Binding-site contacts:
Ligand atom O23 contacts residue THR143 of chain 1.A at 3.2 Å (h-bond).
Ligand atom C5 contacts residue THR143 of chain 1.A at 3.4 Å.
Ligand atom O3 contacts residue LEU192 of chain 1.A at 3.5 Å.
Ligand atom C25 contacts residue GLU193 of chain 1.A at 3.4 Å.
Ligand atom N10 contacts residue TYR61 of chain 1.A at 3.5 Å (h-bond).
Ligand atom O27 contacts residue TYR61 of chain 1.A at 3.5 Å.
Ligand atom N4 contacts residue THR143 of chain 1.A at 2.9 Å (h-bond).
Ligand atom N29 contacts residue THR91 of chain 1.A at 2.9 Å (h-bond).
Ligand atom O28 contacts residue SER142 of chain 1.A at 2.8 Å (h-bond).
Ligand atom C14 contacts residue TYR16 of chain 1.A at 3.2 Å (hydrophobic).
Ligand atom C11 contacts residue TYR220 of chain 1.A at 3.4 Å (hydrophobic).
Ligand atom N29 contacts residue GLU193 of chain 1.A at 2.8 Å (salt-bridge).
Ligand atom C26 contacts residue ARG96 of chain 1.A at 3.5 Å.
Ligand atom O27 contacts residue ARG96 of chain 1.A at 2.8 Å (salt-bridge).
Ligand atom O3 contacts residue GLU193 of chain 1.A at 3.3 Å (salt-bridge).
Ligand atom O27 contacts residue THR91 of chain 1.A at 2.9 Å (h-bond).
Ligand atom O27 contacts residue LEU90 of chain 1.A at 3.7 Å.
Ligand atom C12 contacts residue SER14 of chain 1.A at 3.2 Å.
Ligand atom N9 contacts residue GLU193 of chain 1.A at 3.5 Å (salt-bridge).
Ligand atom O28 contacts residue TYR61 of chain 1.A at 3.3 Å.
Ligand atom C25 contacts residue THR91 of chain 1.A at 3.4 Å.
Ligand atom C26 contacts residue THR91 of chain 1.A at 3.7 Å.
Ligand atom C26 contacts residue SER142 of chain 1.A at 3.3 Å.
Ligand atom C11 contacts residue TYR61 of chain 1.A at 3.6 Å (hydrophobic).
Ligand atom C17 contacts residue SER14 of chain 1.A at 3.6 Å.
Ligand atom C25 contacts residue SER142 of chain 1.A at 3.4 Å.
Ligand atom C26 contacts residue TYR61 of chain 1.A at 3.5 Å (hydrophobic).
Ligand atom C2 contacts residue GLU193 of chain 1.A at 3.6 Å.
Ligand atom N10 contacts residue GLU193 of chain 1.A at 3.2 Å (salt-bridge).
Ligand atom C13 contacts residue TYR16 of chain 1.A at 3.4 Å (hydrophobic).
Ligand atom N7 contacts residue GLU193 of chain 1.A at 3.2 Å (salt-bridge).
Ligand atom O23 contacts residue SER142 of chain 1.A at 3.2 Å (h-bond).
Ligand atom N8 contacts residue MET196 of chain 1.A at 3.3 Å.
Ligand atom C6 contacts residue GLU193 of chain 1.A at 3.2 Å.
Ligand atom O28 contacts residue ARG96 of chain 1.A at 2.8 Å (salt-bridge).
Ligand atom N29 contacts residue PRO89 of chain 1.A at 2.9 Å (h-bond).
Ligand atom O28 contacts residue GLY141 of chain 1.A at 3.2 Å.
Ligand atom N9 contacts residue TYR220 of chain 1.A at 3.5 Å (h-bond).
Ligand atom C18 contacts residue TRP255 of chain 1.A at 3.5 Å (hydrophobic).
Ligand atom O23 contacts residue GLY141 of chain 1.A at 3.4 Å.

Sequence of chain 1.A:
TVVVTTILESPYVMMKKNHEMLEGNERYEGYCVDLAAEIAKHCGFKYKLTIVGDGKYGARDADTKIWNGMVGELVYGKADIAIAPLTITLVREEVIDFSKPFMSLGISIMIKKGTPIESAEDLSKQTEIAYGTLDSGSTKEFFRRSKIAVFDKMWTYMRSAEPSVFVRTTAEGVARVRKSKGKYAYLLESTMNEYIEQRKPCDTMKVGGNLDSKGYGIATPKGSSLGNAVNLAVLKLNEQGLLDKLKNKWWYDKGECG

The small molecule below binds the protein below.
Small molecule (SMILES): Cc1cccc(Cn2nnc(-c3o[nH]c(=O)c3C[C@H](N)C(=O)O)n2)c1